Sequence of chain 1.B:
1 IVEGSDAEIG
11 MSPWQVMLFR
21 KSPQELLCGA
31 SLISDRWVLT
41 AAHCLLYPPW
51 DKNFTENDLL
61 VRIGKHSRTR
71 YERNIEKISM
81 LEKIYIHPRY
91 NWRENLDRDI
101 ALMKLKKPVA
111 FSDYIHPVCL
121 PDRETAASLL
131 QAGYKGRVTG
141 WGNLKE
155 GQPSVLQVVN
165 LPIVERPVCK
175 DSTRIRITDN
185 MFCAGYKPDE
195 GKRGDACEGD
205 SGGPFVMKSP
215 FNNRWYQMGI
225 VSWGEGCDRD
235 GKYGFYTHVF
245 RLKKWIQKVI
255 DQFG

A small-molecule ligand and the protein it binds are described below.
Small molecule (SMILES): [H]/N=C(\N)c1ccc(CNC(=O)[C@@H]2CCCN2C(=O)[C@H](N)CC)cc1

Binding-site contacts:
Ligand atom C24 contacts residue SER226 of chain 1.B at 3.8 Å.
Ligand atom O32 contacts residue GLY228 of chain 1.B at 3.0 Å (h-bond).
Ligand atom C30 contacts residue GLY228 of chain 1.B at 3.7 Å.
Ligand atom C33 contacts residue GLY228 of chain 1.B at 3.5 Å.
Ligand atom C14 contacts residue GLY228 of chain 1.B at 3.8 Å.
Ligand atom C28 contacts residue GLY228 of chain 1.B at 3.5 Å.
Ligand atom C21 contacts residue ASP199 of chain 1.B at 3.5 Å.
Ligand atom N23 contacts residue HIS43 of chain 1.B at 3.4 Å (h-bond).
Ligand atom N23 contacts residue SER205 of chain 1.B at 3.6 Å.
Ligand atom O22 contacts residue TRP50 of chain 1.B at 3.8 Å.
Ligand atom C3 contacts residue TYR47 of chain 1.B at 3.4 Å (hydrophobic).
Ligand atom C2 contacts residue HIS43 of chain 1.B at 3.9 Å.
Ligand atom N46 contacts residue CYS231 of chain 1.B at 3.7 Å.
Ligand atom N47 contacts residue ALA200 of chain 1.B at 3.5 Å (h-bond).
Ligand atom N23 contacts residue SER226 of chain 1.B at 2.9 Å (h-bond).
Ligand atom C21 contacts residue ALA200 of chain 1.B at 3.2 Å (hydrophobic).
Ligand atom C29 contacts residue TRP227 of chain 1.B at 3.9 Å (hydrophobic).
Ligand atom N46 contacts residue ALA200 of chain 1.B at 3.1 Å (h-bond).
Ligand atom C29 contacts residue GLY228 of chain 1.B at 3.3 Å.
Ligand atom N47 contacts residue GLY238 of chain 1.B at 3.4 Å.
Ligand atom C1 contacts residue LEU96 of chain 1.B at 3.8 Å (hydrophobic).
Ligand atom C4 contacts residue TRP50 of chain 1.B at 3.8 Å (hydrophobic).
Ligand atom C48 contacts residue TRP227 of chain 1.B at 3.7 Å (hydrophobic).
Ligand atom C7 contacts residue SER226 of chain 1.B at 3.9 Å.
Ligand atom C48 contacts residue ILE179 of chain 1.B at 3.6 Å (hydrophobic).
Ligand atom C24 contacts residue SER205 of chain 1.B at 3.0 Å.
Ligand atom C1 contacts residue SER226 of chain 1.B at 3.9 Å.
Ligand atom C5 contacts residue GLY228 of chain 1.B at 3.5 Å.
Ligand atom N46 contacts residue GLY230 of chain 1.B at 2.9 Å (h-bond).
Ligand atom C21 contacts residue GLY228 of chain 1.B at 3.7 Å.
Ligand atom C27 contacts residue VAL225 of chain 1.B at 3.6 Å (hydrophobic).
Ligand atom C2 contacts residue LEU96 of chain 1.B at 3.9 Å (hydrophobic).
Ligand atom N46 contacts residue ASP199 of chain 1.B at 2.8 Å (salt-bridge).
Ligand atom O32 contacts residue TRP227 of chain 1.B at 3.3 Å.
Ligand atom N47 contacts residue ASP199 of chain 1.B at 2.8 Å (salt-bridge).
Ligand atom C24 contacts residue HIS43 of chain 1.B at 3.9 Å.
Ligand atom C26 contacts residue VAL225 of chain 1.B at 3.7 Å (hydrophobic).
Ligand atom N46 contacts residue GLY228 of chain 1.B at 3.8 Å.
Ligand atom C28 contacts residue TRP227 of chain 1.B at 3.7 Å (hydrophobic).
Ligand atom N13 contacts residue GLY228 of chain 1.B at 2.8 Å (h-bond).